The protein below binds the small molecule below.
Small molecule (SMILES): CC(=O)N[C@@H]1[C@@H](O)[C@H](O)[C@@H](CO)O[C@H]1O

Sequence of chain 1.A:
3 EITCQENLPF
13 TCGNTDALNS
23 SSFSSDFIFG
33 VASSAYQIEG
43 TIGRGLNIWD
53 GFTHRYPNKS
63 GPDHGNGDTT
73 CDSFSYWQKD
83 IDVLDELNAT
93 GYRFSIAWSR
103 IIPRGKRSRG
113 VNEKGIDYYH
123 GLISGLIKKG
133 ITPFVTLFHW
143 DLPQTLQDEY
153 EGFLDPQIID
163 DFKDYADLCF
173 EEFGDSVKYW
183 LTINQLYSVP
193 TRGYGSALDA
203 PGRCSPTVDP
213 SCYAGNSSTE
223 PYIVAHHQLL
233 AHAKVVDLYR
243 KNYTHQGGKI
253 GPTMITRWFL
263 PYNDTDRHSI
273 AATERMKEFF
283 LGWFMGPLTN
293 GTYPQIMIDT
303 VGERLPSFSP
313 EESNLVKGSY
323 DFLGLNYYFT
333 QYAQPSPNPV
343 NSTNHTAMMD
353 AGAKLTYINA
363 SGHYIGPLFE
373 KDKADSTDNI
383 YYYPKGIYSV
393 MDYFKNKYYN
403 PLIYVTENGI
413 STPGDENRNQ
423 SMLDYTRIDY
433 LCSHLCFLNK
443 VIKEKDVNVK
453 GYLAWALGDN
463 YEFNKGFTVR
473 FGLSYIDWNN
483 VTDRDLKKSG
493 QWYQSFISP

Binding-site contacts:
Ligand atom C7 contacts residue SER344 of chain 1.A at 4.4 Å.
Ligand atom O7 contacts residue SER344 of chain 1.A at 3.7 Å.
Ligand atom C2 contacts residue ASN346 of chain 1.A at 2.8 Å.
Ligand atom N2 contacts residue ASN346 of chain 1.A at 3.4 Å (h-bond).
Ligand atom C1 contacts residue ASN346 of chain 1.A at 1.5 Å.
Ligand atom C4 contacts residue ASN346 of chain 1.A at 4.3 Å.
Ligand atom C5 contacts residue ASN346 of chain 1.A at 3.4 Å.
Ligand atom C3 contacts residue ASN346 of chain 1.A at 4.0 Å.
Ligand atom O6 contacts residue MET351 of chain 1.A at 3.8 Å.
Ligand atom O6 contacts residue ASN346 of chain 1.A at 4.0 Å.
Ligand atom C6 contacts residue ASN346 of chain 1.A at 4.3 Å.
Ligand atom C7 contacts residue ASN346 of chain 1.A at 4.1 Å.
Ligand atom O5 contacts residue ASN346 of chain 1.A at 2.3 Å (h-bond).
Ligand atom O7 contacts residue ASN346 of chain 1.A at 4.4 Å.